A small-molecule ligand and the protein it binds are described below.
Small molecule (SMILES): CCCCC[C@H](CC(=O)NO)C(=O)N[C@H](C(=O)N1CCC[C@H]1CO)C(C)C

Sequence of chain 1.G:
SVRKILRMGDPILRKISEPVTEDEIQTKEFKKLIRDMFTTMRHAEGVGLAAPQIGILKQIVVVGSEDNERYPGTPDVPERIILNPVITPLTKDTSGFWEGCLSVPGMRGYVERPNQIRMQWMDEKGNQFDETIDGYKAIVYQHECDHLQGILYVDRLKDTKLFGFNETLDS

Binding-site contacts:
Ligand atom C5 contacts residue LEU102 of chain 1.G at 3.7 Å (hydrophobic).
Ligand atom C3 contacts residue HIS143 of chain 1.G at 3.3 Å.
Ligand atom C3 contacts residue GLU144 of chain 1.G at 3.4 Å.
Ligand atom O4 contacts residue LEU102 of chain 1.G at 2.7 Å (h-bond).
Ligand atom N1 contacts residue GLN53 of chain 1.G at 3.3 Å (h-bond).
Ligand atom N1 contacts residue ZN1 of chain 1.U at 2.9 Å.
Ligand atom O27 contacts residue TRP98 of chain 1.G at 2.9 Å (h-bond).
Ligand atom O20 contacts residue GLY100 of chain 1.G at 3.2 Å (h-bond).
Ligand atom N14 contacts residue GLY100 of chain 1.G at 3.0 Å (h-bond).
Ligand atom C12 contacts residue GLY100 of chain 1.G at 3.8 Å.
Ligand atom O2 contacts residue GLN53 of chain 1.G at 2.8 Å (h-bond).
Ligand atom C3 contacts residue GLN53 of chain 1.G at 3.3 Å.
Ligand atom O2 contacts residue ZN1 of chain 1.U at 2.5 Å.
Ligand atom C5 contacts residue GLY48 of chain 1.G at 3.5 Å.
Ligand atom C6 contacts residue GLY100 of chain 1.G at 3.5 Å.
Ligand atom C5 contacts residue GLU144 of chain 1.G at 3.8 Å.
Ligand atom O4 contacts residue CYS101 of chain 1.G at 3.4 Å (h-bond).
Ligand atom N1 contacts residue GLU144 of chain 1.G at 2.4 Å (salt-bridge).
Ligand atom C7 contacts residue HIS143 of chain 1.G at 3.8 Å.
Ligand atom O13 contacts residue VAL47 of chain 1.G at 3.1 Å (h-bond).
Ligand atom C9 contacts residue VAL140 of chain 1.G at 3.5 Å (hydrophobic).
Ligand atom C10 contacts residue VAL140 of chain 1.G at 3.7 Å (hydrophobic).
Ligand atom C11 contacts residue ILE139 of chain 1.G at 3.2 Å (hydrophobic).
Ligand atom O4 contacts residue HIS143 of chain 1.G at 3.5 Å (h-bond).
Ligand atom O2 contacts residue HIS147 of chain 1.G at 2.7 Å (h-bond).
Ligand atom C11 contacts residue HIS143 of chain 1.G at 3.8 Å.
Ligand atom C11 contacts residue GLU99 of chain 1.G at 3.7 Å.
Ligand atom O27 contacts residue PHE97 of chain 1.G at 3.2 Å.
Ligand atom O2 contacts residue GLU144 of chain 1.G at 2.6 Å (salt-bridge).
Ligand atom C18 contacts residue GLY100 of chain 1.G at 3.5 Å.
Ligand atom C25 contacts residue TYR136 of chain 1.G at 3.8 Å (hydrophobic).
Ligand atom O2 contacts residue HIS143 of chain 1.G at 2.8 Å (h-bond).
Ligand atom N1 contacts residue HIS147 of chain 1.G at 3.8 Å.
Ligand atom O4 contacts residue GLN53 of chain 1.G at 2.7 Å (h-bond).
Ligand atom C3 contacts residue ZN1 of chain 1.U at 2.8 Å.
Ligand atom N1 contacts residue HIS143 of chain 1.G at 2.9 Å (h-bond).
Ligand atom C11 contacts residue VAL140 of chain 1.G at 3.7 Å (hydrophobic).
Ligand atom O4 contacts residue ZN1 of chain 1.U at 2.3 Å.
Ligand atom C3 contacts residue LEU102 of chain 1.G at 3.9 Å (hydrophobic).
Ligand atom C26 contacts residue TRP98 of chain 1.G at 3.3 Å (hydrophobic).